The protein below binds the small molecule below.
Small molecule (SMILES): CN1c2ccccc2[C@]23C[C@H]4[C@H]([C@@H]5C[C@H](O)[N@]4[C@@H](C5)[C@H]12)[C@H]3O

Sequence of chain 1.B:
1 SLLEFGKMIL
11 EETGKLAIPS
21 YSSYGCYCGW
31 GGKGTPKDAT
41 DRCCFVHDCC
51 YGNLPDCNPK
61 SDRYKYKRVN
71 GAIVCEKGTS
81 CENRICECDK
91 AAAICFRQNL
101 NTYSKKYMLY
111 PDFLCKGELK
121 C

Binding-site contacts:
Ligand atom O2 contacts residue TYR51 of chain 1.B at 4.5 Å.
Ligand atom C12 contacts residue TRP30 of chain 1.B at 3.8 Å (hydrophobic).
Ligand atom C16 contacts residue ASP48 of chain 1.B at 4.3 Å.
Ligand atom C14 contacts residue GLY31 of chain 1.B at 4.1 Å.
Ligand atom C14 contacts residue TRP30 of chain 1.B at 3.1 Å (hydrophobic).
Ligand atom C14 contacts residue GLY32 of chain 1.B at 4.2 Å.
Ligand atom O1 contacts residue TRP30 of chain 1.B at 4.5 Å.
Ligand atom C17 contacts residue ASP48 of chain 1.B at 4.3 Å.
Ligand atom O2 contacts residue ASP48 of chain 1.B at 3.1 Å (salt-bridge).
Ligand atom C15 contacts residue TRP30 of chain 1.B at 4.0 Å (hydrophobic).
Ligand atom C16 contacts residue TRP30 of chain 1.B at 2.9 Å (hydrophobic).
Ligand atom C16 contacts residue GLY31 of chain 1.B at 3.8 Å.
Ligand atom C12 contacts residue GLY29 of chain 1.B at 4.4 Å.
Ligand atom C16 contacts residue GLY29 of chain 1.B at 3.1 Å.
Ligand atom C17 contacts residue TRP30 of chain 1.B at 4.4 Å (hydrophobic).
Ligand atom C13 contacts residue GLY29 of chain 1.B at 3.9 Å.
Ligand atom C13 contacts residue GLY31 of chain 1.B at 4.1 Å.
Ligand atom C13 contacts residue TRP30 of chain 1.B at 2.5 Å (hydrophobic).
Ligand atom C17 contacts residue GLY29 of chain 1.B at 4.2 Å.
Ligand atom C3 contacts residue TRP30 of chain 1.B at 4.5 Å (hydrophobic).
Ligand atom O1 contacts residue GLY32 of chain 1.B at 4.1 Å.